Sequence of chain 1.G:
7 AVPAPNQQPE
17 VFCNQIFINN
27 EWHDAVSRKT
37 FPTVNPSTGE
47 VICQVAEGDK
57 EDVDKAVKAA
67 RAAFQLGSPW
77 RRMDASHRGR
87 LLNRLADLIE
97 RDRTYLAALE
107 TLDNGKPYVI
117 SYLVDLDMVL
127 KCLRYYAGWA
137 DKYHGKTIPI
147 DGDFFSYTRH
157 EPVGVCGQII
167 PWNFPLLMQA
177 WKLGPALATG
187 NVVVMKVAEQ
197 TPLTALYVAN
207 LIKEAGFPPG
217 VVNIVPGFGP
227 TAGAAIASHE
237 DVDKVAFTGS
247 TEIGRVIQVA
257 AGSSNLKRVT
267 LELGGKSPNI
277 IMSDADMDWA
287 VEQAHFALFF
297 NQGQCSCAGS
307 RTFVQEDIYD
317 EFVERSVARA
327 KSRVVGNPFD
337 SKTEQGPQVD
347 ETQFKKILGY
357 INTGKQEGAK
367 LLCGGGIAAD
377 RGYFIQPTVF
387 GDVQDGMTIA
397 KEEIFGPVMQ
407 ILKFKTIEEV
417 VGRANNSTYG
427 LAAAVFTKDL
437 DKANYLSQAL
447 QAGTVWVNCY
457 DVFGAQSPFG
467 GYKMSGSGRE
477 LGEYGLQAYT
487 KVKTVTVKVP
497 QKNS

Sequence of chain 1.H:
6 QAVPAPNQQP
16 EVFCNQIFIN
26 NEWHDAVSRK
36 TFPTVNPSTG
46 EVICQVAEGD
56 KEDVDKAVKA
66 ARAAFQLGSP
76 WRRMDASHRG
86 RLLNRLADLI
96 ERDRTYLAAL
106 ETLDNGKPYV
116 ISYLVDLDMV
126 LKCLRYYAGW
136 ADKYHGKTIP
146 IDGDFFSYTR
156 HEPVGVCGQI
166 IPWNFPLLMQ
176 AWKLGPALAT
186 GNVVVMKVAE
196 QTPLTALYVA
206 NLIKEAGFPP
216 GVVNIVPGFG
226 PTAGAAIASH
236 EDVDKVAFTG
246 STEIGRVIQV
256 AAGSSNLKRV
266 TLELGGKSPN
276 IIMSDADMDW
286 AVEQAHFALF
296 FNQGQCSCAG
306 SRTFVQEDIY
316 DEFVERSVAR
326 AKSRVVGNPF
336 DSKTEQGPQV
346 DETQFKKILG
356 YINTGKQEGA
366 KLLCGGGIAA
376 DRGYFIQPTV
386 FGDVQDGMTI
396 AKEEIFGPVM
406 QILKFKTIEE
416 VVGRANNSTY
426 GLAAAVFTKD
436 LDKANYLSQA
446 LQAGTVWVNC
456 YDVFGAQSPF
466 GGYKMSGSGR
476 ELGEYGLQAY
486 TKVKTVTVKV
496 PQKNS

A protein and the small-molecule ligand that binds it are described below.
Small molecule (SMILES): O=C(NCc1ccc2c(c1)OCO2)c1c(Cl)cccc1Cl

Binding-site contacts:
Ligand atom C5 contacts residue PHE459 of chain 1.H at 3.6 Å (hydrophobic).
Ligand atom C12 contacts residue PHE296 of chain 1.H at 3.5 Å (hydrophobic).
Ligand atom C16 contacts residue PHE459 of chain 1.H at 3.2 Å (hydrophobic).
Ligand atom C18 contacts residue PHE459 of chain 1.H at 3.8 Å (hydrophobic).
Ligand atom CL10 contacts residue PHE292 of chain 1.H at 3.5 Å.
Ligand atom O21 contacts residue EDO1 of chain 1.ZA at 3.2 Å.
Ligand atom C20 contacts residue PHE170 of chain 1.H at 3.8 Å (hydrophobic).
Ligand atom C15 contacts residue ASP457 of chain 1.H at 3.8 Å.
Ligand atom C3 contacts residue VAL458 of chain 1.H at 3.7 Å (hydrophobic).
Ligand atom C15 contacts residue PHE459 of chain 1.H at 3.5 Å (hydrophobic).
Ligand atom C16 contacts residue PHE170 of chain 1.H at 3.5 Å (hydrophobic).
Ligand atom C20 contacts residue EDO1 of chain 1.ZA at 3.9 Å.
Ligand atom O21 contacts residue PHE170 of chain 1.H at 3.5 Å.
Ligand atom O19 contacts residue PHE459 of chain 1.H at 3.9 Å.
Ligand atom C15 contacts residue CYS301 of chain 1.H at 3.7 Å (hydrophobic).
Ligand atom C17 contacts residue PHE459 of chain 1.H at 3.6 Å (hydrophobic).
Ligand atom C20 contacts residue LEU173 of chain 1.H at 3.9 Å (hydrophobic).
Ligand atom C12 contacts residue PHE292 of chain 1.H at 3.8 Å (hydrophobic).
Ligand atom C14 contacts residue ASP457 of chain 1.H at 3.5 Å.
Ligand atom C20 contacts residue TRP177 of chain 1.H at 3.6 Å (hydrophobic).
Ligand atom O21 contacts residue PHE459 of chain 1.H at 3.5 Å.
Ligand atom C18 contacts residue MET124 of chain 1.H at 3.8 Å (hydrophobic).
Ligand atom N8 contacts residue PHE292 of chain 1.H at 3.9 Å.
Ligand atom C1 contacts residue ASP457 of chain 1.H at 3.2 Å.
Ligand atom CL11 contacts residue MET124 of chain 1.H at 3.4 Å.
Ligand atom N8 contacts residue ASP457 of chain 1.H at 3.0 Å (salt-bridge).
Ligand atom C14 contacts residue PHE296 of chain 1.H at 3.3 Å (hydrophobic).
Ligand atom C15 contacts residue PHE170 of chain 1.H at 3.7 Å (hydrophobic).
Ligand atom O19 contacts residue LEU173 of chain 1.H at 3.4 Å.
Ligand atom C6 contacts residue PHE459 of chain 1.H at 3.9 Å (hydrophobic).
Ligand atom C2 contacts residue ASP457 of chain 1.H at 3.7 Å.
Ligand atom CL11 contacts residue PHE459 of chain 1.H at 3.6 Å.
Ligand atom C15 contacts residue PHE296 of chain 1.H at 3.9 Å (hydrophobic).
Ligand atom C4 contacts residue VAL458 of chain 1.H at 3.8 Å (hydrophobic).
Ligand atom C5 contacts residue VAL458 of chain 1.H at 3.9 Å (hydrophobic).
Ligand atom C6 contacts residue ASP457 of chain 1.H at 3.5 Å.
Ligand atom O19 contacts residue MET124 of chain 1.H at 3.7 Å.
Ligand atom C7 contacts residue ASP457 of chain 1.H at 3.6 Å.
Ligand atom C13 contacts residue PHE296 of chain 1.H at 3.4 Å (hydrophobic).
Ligand atom C14 contacts residue PHE459 of chain 1.H at 3.9 Å (hydrophobic).